Sequence of chain 57.E:
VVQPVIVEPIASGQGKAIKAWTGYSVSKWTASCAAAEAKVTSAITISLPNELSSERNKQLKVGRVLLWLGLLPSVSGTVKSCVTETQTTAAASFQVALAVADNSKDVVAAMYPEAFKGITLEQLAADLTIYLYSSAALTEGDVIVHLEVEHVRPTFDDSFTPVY

Binding-site contacts:
Ligand atom N1 contacts residue TRP47 of chain 57.D at 4.3 Å.
Ligand atom N7 contacts residue TRP47 of chain 57.D at 3.7 Å.
Ligand atom C1' contacts residue TRP47 of chain 57.D at 4.3 Å (hydrophobic).
Ligand atom C5' contacts residue VAL178 of chain 57.E at 4.5 Å (hydrophobic).
Ligand atom O4' contacts residue TRP47 of chain 57.D at 4.1 Å.
Ligand atom N1 contacts residue THR48 of chain 57.D at 4.0 Å.
Ligand atom C8 contacts residue TRP47 of chain 57.D at 3.8 Å (hydrophobic).
Ligand atom C2 contacts residue TRP47 of chain 57.D at 4.2 Å (hydrophobic).
Ligand atom N6 contacts residue THR48 of chain 57.D at 3.3 Å (h-bond).
Ligand atom O4' contacts residue LYS143 of chain 57.D at 4.1 Å.
Ligand atom N6 contacts residue TRP47 of chain 57.D at 3.8 Å.
Ligand atom OP2 contacts residue GLY49 of chain 57.E at 4.2 Å.
Ligand atom C4 contacts residue TRP47 of chain 57.D at 3.9 Å (hydrophobic).
Ligand atom N3 contacts residue TRP47 of chain 57.D at 4.1 Å.
Ligand atom OP2 contacts residue VAL178 of chain 57.E at 4.5 Å.
Ligand atom C6 contacts residue TRP47 of chain 57.D at 3.9 Å (hydrophobic).
Ligand atom C5 contacts residue TRP47 of chain 57.D at 3.8 Å (hydrophobic).
Ligand atom C6 contacts residue THR48 of chain 57.D at 4.2 Å.
Ligand atom N6 contacts residue TYR50 of chain 57.D at 4.2 Å.
Ligand atom N9 contacts residue TRP47 of chain 57.D at 3.9 Å.

The small molecule below binds the protein below.
Small molecule (SMILES): Nc1ncnc2c1ncn2[C@@H]1O[C@H](COO[C@@H]2C[C@@H](CO[P](=O)(O)O[C@H]3[C@@H](O)[C@H](n4cnc5c(N)ncnc54)O[C@@H]3COP(=O)=O)O[C@H]2n2ccc(=O)[nH]c2=O)[C@@H](OOP(O)OC[C@H]2O[C@@H](n3ccc(=O)[nH]c3=O)[C@H](O)[C@@H]2O)[C@H]1O.Op1oo1

Sequence of chain 57.D:
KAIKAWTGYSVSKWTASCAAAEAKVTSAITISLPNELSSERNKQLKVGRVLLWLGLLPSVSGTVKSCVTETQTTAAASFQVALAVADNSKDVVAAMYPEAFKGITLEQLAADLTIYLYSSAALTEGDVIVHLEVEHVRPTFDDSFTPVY